Sequence of chain 3.A:
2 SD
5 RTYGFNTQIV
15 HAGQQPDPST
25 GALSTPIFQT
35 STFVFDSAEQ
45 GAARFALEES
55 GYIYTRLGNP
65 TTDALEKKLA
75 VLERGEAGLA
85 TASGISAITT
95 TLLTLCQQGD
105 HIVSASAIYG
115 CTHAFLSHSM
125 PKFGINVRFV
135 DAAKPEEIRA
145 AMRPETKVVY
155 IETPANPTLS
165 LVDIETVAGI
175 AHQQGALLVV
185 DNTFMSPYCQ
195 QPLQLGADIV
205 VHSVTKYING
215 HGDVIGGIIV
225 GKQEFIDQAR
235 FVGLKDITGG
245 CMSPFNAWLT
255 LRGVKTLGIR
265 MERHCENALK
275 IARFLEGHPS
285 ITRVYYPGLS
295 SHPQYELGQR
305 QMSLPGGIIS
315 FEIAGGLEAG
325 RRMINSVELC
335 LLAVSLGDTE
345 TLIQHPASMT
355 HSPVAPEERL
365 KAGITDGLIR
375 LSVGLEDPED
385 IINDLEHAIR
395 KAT

Binding-site contacts:
Ligand atom O contacts residue HIS355 of chain 3.A at 4.4 Å.
Ligand atom CA contacts residue HIS355 of chain 3.A at 3.9 Å.
Ligand atom N contacts residue HIS355 of chain 3.A at 2.6 Å.
Ligand atom C contacts residue HIS355 of chain 3.A at 4.2 Å.
Ligand atom N contacts residue VAL358 of chain 3.A at 3.4 Å.
Ligand atom CA contacts residue VAL358 of chain 3.A at 4.3 Å (hydrophobic).
Ligand atom N contacts residue THR354 of chain 3.A at 4.2 Å.

The protein below binds the small molecule below.
Small molecule (SMILES): NCC(=O)O